Binding-site contacts:
Ligand atom C4 contacts residue TRP115 of chain 1.A at 3.6 Å (hydrophobic).
Ligand atom C25 contacts residue ASN112 of chain 1.A at 3.7 Å.
Ligand atom O14 contacts residue HIS146 of chain 1.A at 3.4 Å.
Ligand atom P13 contacts residue ALA113 of chain 1.A at 3.3 Å.
Ligand atom O15 contacts residue TYR157 of chain 1.A at 3.4 Å (h-bond).
Ligand atom C17 contacts residue GLU143 of chain 1.A at 3.6 Å.
Ligand atom C12 contacts residue ALA113 of chain 1.A at 3.2 Å (hydrophobic).
Ligand atom N11 contacts residue GOL1 of chain 1.K at 3.1 Å (h-bond).
Ligand atom O14 contacts residue GLU143 of chain 1.A at 2.6 Å (salt-bridge).
Ligand atom O8 contacts residue TYR157 of chain 1.A at 3.6 Å.
Ligand atom C18 contacts residue GLU143 of chain 1.A at 3.4 Å.
Ligand atom O14 contacts residue ZN1 of chain 1.B at 3.1 Å.
Ligand atom O14 contacts residue GOL1 of chain 1.K at 2.8 Å (h-bond).
Ligand atom O23 contacts residue HIS231 of chain 1.A at 3.1 Å.
Ligand atom C21 contacts residue LEU202 of chain 1.A at 3.7 Å (hydrophobic).
Ligand atom O15 contacts residue HIS231 of chain 1.A at 2.8 Å (h-bond).
Ligand atom C21 contacts residue VAL139 of chain 1.A at 3.7 Å (hydrophobic).
Ligand atom C19 contacts residue LEU202 of chain 1.A at 3.7 Å (hydrophobic).
Ligand atom O15 contacts residue HIS146 of chain 1.A at 3.6 Å (h-bond).
Ligand atom N16 contacts residue ALA113 of chain 1.A at 2.8 Å (h-bond).
Ligand atom N24 contacts residue HIS231 of chain 1.A at 3.6 Å (h-bond).
Ligand atom C12 contacts residue ASN112 of chain 1.A at 3.6 Å.
Ligand atom C1 contacts residue GOL1 of chain 1.K at 3.5 Å.
Ligand atom C20 contacts residue ARG203 of chain 1.A at 3.7 Å.
Ligand atom O15 contacts residue GLU166 of chain 1.A at 2.9 Å (salt-bridge).
Ligand atom O14 contacts residue ALA113 of chain 1.A at 3.3 Å (h-bond).
Ligand atom C25 contacts residue HIS231 of chain 1.A at 3.5 Å.
Ligand atom C5 contacts residue DMS1 of chain 1.I at 3.7 Å.
Ligand atom N11 contacts residue PHE114 of chain 1.A at 3.7 Å.
Ligand atom P13 contacts residue ZN1 of chain 1.B at 3.0 Å.
Ligand atom N16 contacts residue GLU143 of chain 1.A at 3.2 Å (salt-bridge).
Ligand atom C6 contacts residue GOL1 of chain 1.K at 3.7 Å.
Ligand atom O8 contacts residue GOL1 of chain 1.K at 3.3 Å.
Ligand atom C22 contacts residue HIS231 of chain 1.A at 3.6 Å.
Ligand atom O23 contacts residue ARG203 of chain 1.A at 2.9 Å (salt-bridge).
Ligand atom N24 contacts residue ASN112 of chain 1.A at 3.0 Å (h-bond).
Ligand atom O15 contacts residue HIS142 of chain 1.A at 3.3 Å (h-bond).
Ligand atom N16 contacts residue ASN112 of chain 1.A at 3.2 Å (h-bond).
Ligand atom O14 contacts residue PHE114 of chain 1.A at 3.7 Å.
Ligand atom O15 contacts residue ZN1 of chain 1.B at 2.0 Å.

Sequence of chain 1.A:
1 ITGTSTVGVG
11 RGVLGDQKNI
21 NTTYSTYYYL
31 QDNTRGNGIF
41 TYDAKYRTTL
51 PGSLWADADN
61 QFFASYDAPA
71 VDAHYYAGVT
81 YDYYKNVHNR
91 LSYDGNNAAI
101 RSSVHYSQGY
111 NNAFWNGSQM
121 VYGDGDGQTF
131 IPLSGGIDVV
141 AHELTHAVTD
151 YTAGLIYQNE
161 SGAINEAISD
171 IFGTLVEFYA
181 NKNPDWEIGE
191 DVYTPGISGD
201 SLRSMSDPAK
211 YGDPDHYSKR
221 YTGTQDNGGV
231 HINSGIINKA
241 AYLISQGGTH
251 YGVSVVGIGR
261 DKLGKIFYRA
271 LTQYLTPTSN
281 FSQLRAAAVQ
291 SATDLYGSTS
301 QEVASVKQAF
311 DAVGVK

This protein binds this small molecule.
Small molecule (SMILES): CC(C)C[C@H](NP(=O)(O)CNC(=O)OCc1ccccc1)C(=O)NCCC(C)(C)C